Binding-site contacts:
Ligand atom N2 contacts residue ASN190 of chain 1.E at 2.9 Å (h-bond).
Ligand atom C5 contacts residue ASN190 of chain 1.E at 3.6 Å.
Ligand atom C8 contacts residue GLN174 of chain 1.E at 4.2 Å.
Ligand atom O5 contacts residue ASN190 of chain 1.E at 2.4 Å (h-bond).
Ligand atom C1 contacts residue ASN190 of chain 1.E at 1.4 Å.
Ligand atom C2 contacts residue ASN190 of chain 1.E at 2.5 Å.
Ligand atom O7 contacts residue ASN190 of chain 1.E at 3.2 Å (h-bond).
Ligand atom C3 contacts residue ASN190 of chain 1.E at 3.8 Å.
Ligand atom O7 contacts residue THR191 of chain 1.E at 3.6 Å.
Ligand atom C7 contacts residue THR191 of chain 1.E at 4.2 Å.
Ligand atom C4 contacts residue ASN190 of chain 1.E at 4.2 Å.
Ligand atom C6 contacts residue VAL171 of chain 1.E at 4.3 Å (hydrophobic).
Ligand atom C7 contacts residue ASN190 of chain 1.E at 3.4 Å.
Ligand atom N2 contacts residue THR191 of chain 1.E at 4.0 Å.
Ligand atom C8 contacts residue ASN190 of chain 1.E at 3.5 Å.

Sequence of chain 1.E:
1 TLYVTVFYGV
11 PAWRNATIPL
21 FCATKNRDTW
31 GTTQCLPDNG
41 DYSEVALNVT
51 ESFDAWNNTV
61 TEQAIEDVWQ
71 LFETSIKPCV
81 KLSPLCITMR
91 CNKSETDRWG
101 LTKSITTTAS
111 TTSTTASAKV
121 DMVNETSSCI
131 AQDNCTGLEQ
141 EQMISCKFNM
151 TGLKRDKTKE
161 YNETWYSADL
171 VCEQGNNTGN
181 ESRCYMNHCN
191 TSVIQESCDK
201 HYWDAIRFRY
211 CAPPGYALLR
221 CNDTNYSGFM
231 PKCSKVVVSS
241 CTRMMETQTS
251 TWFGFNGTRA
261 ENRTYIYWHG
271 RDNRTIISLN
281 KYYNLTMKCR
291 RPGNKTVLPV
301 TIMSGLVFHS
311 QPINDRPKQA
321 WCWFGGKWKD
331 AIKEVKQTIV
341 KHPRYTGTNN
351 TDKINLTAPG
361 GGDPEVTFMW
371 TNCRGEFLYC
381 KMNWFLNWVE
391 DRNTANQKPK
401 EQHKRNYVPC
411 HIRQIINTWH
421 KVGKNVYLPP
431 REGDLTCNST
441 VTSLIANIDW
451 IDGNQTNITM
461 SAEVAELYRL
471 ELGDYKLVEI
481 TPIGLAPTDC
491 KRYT

A protein and the small-molecule ligand that binds it are described below.
Small molecule (SMILES): CC(=O)N[C@H]1[C@H](O[C@H]2[C@H](O)[C@@H](NC(C)=O)CO[C@@H]2CO)O[C@H](CO)[C@@H](O[C@@H]2O[C@H](CO)[C@@H](O)[C@H](O[C@H]3O[C@H](CO)[C@@H](O)[C@H](O)[C@@H]3O)[C@@H]2O)[C@@H]1O